Sequence of chain 5.B:
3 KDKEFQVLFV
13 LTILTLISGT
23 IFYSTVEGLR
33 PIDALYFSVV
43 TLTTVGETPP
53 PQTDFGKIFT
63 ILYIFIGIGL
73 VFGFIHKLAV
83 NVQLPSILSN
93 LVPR

Binding-site contacts:
Ligand atom CA contacts residue LEU31 of chain 3.B at 4.1 Å (hydrophobic).
Ligand atom OXT contacts residue PRO52 of chain 5.B at 3.7 Å.
Ligand atom CA contacts residue PHE39 of chain 3.B at 4.2 Å (hydrophobic).
Ligand atom N contacts residue ASP35 of chain 3.B at 2.6 Å (salt-bridge).
Ligand atom OXT contacts residue LYS59 of chain 5.B at 4.0 Å.
Ligand atom C contacts residue ASP35 of chain 3.B at 4.3 Å.
Ligand atom N contacts residue PHE39 of chain 3.B at 3.4 Å (h-bond).
Ligand atom N contacts residue TYR38 of chain 3.B at 3.6 Å.
Ligand atom OXT contacts residue THR50 of chain 3.B at 4.5 Å.
Ligand atom CA contacts residue THR50 of chain 3.B at 4.1 Å.
Ligand atom N contacts residue THR50 of chain 3.B at 3.9 Å.
Ligand atom CA contacts residue ASP35 of chain 3.B at 3.5 Å.
Ligand atom OXT contacts residue TYR38 of chain 3.B at 4.4 Å.

Sequence of chain 3.B:
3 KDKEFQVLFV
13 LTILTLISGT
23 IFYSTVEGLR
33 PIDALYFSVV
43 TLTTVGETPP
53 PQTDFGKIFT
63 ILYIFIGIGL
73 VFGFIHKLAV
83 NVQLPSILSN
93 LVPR

The protein below binds the small molecule below.
Small molecule (SMILES): NCC(=O)O